A protein and the small-molecule ligand that binds it are described below.
Small molecule (SMILES): C[C@@H](Oc1cc2onc(CCC(=O)O)c2cc1Cl)c1ccccn1

Binding-site contacts:
Ligand atom N1 contacts residue FAD1 of chain 1.E at 3.1 Å.
Ligand atom C3 contacts residue FAD1 of chain 1.E at 3.4 Å.
Ligand atom C8 contacts residue TYR404 of chain 1.B at 3.8 Å (hydrophobic).
Ligand atom C12 contacts residue FAD1 of chain 1.E at 3.4 Å.
Ligand atom O2 contacts residue ARG84 of chain 1.B at 3.3 Å (salt-bridge).
Ligand atom C4 contacts residue GLY321 of chain 1.B at 3.4 Å.
Ligand atom C15 contacts residue TYR193 of chain 1.B at 3.8 Å (hydrophobic).
Ligand atom C8 contacts residue ASN369 of chain 1.B at 3.8 Å.
Ligand atom C16 contacts residue PRO318 of chain 1.B at 3.2 Å (hydrophobic).
Ligand atom C14 contacts residue FAD1 of chain 1.E at 3.6 Å.
Ligand atom CL contacts residue PHE319 of chain 1.B at 3.8 Å.
Ligand atom N contacts residue GLY321 of chain 1.B at 3.7 Å.
Ligand atom O2 contacts residue MET373 of chain 1.B at 3.4 Å.
Ligand atom C15 contacts residue FAD1 of chain 1.E at 3.5 Å.
Ligand atom CL contacts residue PRO318 of chain 1.B at 3.6 Å.
Ligand atom C10 contacts residue PRO318 of chain 1.B at 3.6 Å (hydrophobic).
Ligand atom N contacts residue LEU213 of chain 1.B at 3.6 Å.
Ligand atom O contacts residue PRO318 of chain 1.B at 3.8 Å.
Ligand atom O1 contacts residue FAD1 of chain 1.E at 3.8 Å.
Ligand atom C2 contacts residue PRO318 of chain 1.B at 3.5 Å (hydrophobic).
Ligand atom O2 contacts residue ASN369 of chain 1.B at 2.8 Å (h-bond).
Ligand atom N1 contacts residue PRO318 of chain 1.B at 3.2 Å.
Ligand atom C11 contacts residue ILE224 of chain 1.B at 3.6 Å (hydrophobic).
Ligand atom O1 contacts residue ALA56 of chain 1.B at 3.3 Å.
Ligand atom C9 contacts residue ILE224 of chain 1.B at 3.6 Å (hydrophobic).
Ligand atom C5 contacts residue GLY321 of chain 1.B at 3.8 Å.
Ligand atom C10 contacts residue PHE319 of chain 1.B at 3.5 Å (hydrophobic).
Ligand atom O1 contacts residue GLY321 of chain 1.B at 3.4 Å.
Ligand atom C14 contacts residue TYR193 of chain 1.B at 3.8 Å (hydrophobic).
Ligand atom C11 contacts residue PRO318 of chain 1.B at 3.2 Å (hydrophobic).
Ligand atom O3 contacts residue ILE215 of chain 1.B at 3.5 Å.
Ligand atom O2 contacts residue TYR404 of chain 1.B at 3.5 Å.
Ligand atom C8 contacts residue ARG84 of chain 1.B at 3.5 Å.
Ligand atom C1 contacts residue FAD1 of chain 1.E at 3.6 Å.
Ligand atom C9 contacts residue GLY321 of chain 1.B at 3.6 Å.
Ligand atom C16 contacts residue FAD1 of chain 1.E at 3.4 Å.
Ligand atom O3 contacts residue ARG84 of chain 1.B at 2.9 Å (salt-bridge).
Ligand atom C10 contacts residue ILE224 of chain 1.B at 3.5 Å (hydrophobic).
Ligand atom C7 contacts residue MET373 of chain 1.B at 3.7 Å (hydrophobic).
Ligand atom CL contacts residue PHE238 of chain 1.B at 3.4 Å.

Sequence of chain 1.B:
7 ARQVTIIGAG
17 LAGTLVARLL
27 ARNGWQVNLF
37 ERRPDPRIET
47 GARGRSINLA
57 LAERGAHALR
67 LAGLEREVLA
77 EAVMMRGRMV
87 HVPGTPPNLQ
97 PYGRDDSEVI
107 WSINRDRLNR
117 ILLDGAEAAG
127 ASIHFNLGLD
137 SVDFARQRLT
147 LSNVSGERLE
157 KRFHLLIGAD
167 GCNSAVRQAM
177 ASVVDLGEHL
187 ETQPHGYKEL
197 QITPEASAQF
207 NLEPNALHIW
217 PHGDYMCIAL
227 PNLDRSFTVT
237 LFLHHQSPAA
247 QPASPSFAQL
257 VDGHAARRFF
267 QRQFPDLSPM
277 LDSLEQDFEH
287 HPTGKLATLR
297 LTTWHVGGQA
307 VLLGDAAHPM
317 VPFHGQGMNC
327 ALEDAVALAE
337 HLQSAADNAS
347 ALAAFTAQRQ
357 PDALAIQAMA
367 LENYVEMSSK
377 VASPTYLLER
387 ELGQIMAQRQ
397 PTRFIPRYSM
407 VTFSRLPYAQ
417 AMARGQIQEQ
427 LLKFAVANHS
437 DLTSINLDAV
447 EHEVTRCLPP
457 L